Sequence of chain 1.A:
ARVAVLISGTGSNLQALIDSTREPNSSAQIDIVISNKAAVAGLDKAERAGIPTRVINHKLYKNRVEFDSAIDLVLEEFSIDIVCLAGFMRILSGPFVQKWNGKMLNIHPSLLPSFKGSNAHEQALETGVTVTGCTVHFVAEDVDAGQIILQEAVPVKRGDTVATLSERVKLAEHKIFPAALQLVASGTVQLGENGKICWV

Binding-site contacts:
Ligand atom O18 contacts residue GLY12 of chain 1.A at 2.9 Å (h-bond).
Ligand atom O16 contacts residue GLY12 of chain 1.A at 3.9 Å.
Ligand atom O17 contacts residue ASN14 of chain 1.A at 3.9 Å.
Ligand atom O16 contacts residue SER13 of chain 1.A at 3.5 Å (h-bond).
Ligand atom O4 contacts residue GLY88 of chain 1.A at 4.0 Å.
Ligand atom O22 contacts residue PRO110 of chain 1.A at 3.4 Å.
Ligand atom C21 contacts residue MET90 of chain 1.A at 3.9 Å (hydrophobic).
Ligand atom O17 contacts residue GLY12 of chain 1.A at 3.4 Å (h-bond).
Ligand atom O8 contacts residue PRO110 of chain 1.A at 3.1 Å.
Ligand atom O8 contacts residue ILE108 of chain 1.A at 4.0 Å.
Ligand atom N19 contacts residue MET90 of chain 1.A at 4.0 Å.
Ligand atom O18 contacts residue THR11 of chain 1.A at 3.5 Å (h-bond).
Ligand atom N24 contacts residue MET90 of chain 1.A at 3.9 Å.
Ligand atom C23 contacts residue V9A1 of chain 1.C at 3.5 Å.
Ligand atom O18 contacts residue SER13 of chain 1.A at 4.0 Å.
Ligand atom O12 contacts residue LYS171 of chain 1.A at 3.4 Å (salt-bridge).
Ligand atom O12 contacts residue ASN14 of chain 1.A at 4.0 Å.
Ligand atom O8 contacts residue HIS109 of chain 1.A at 4.0 Å.
Ligand atom O6 contacts residue LYS171 of chain 1.A at 3.6 Å.
Ligand atom C1 contacts residue GLU174 of chain 1.A at 3.1 Å.
Ligand atom P15 contacts residue LYS171 of chain 1.A at 4.0 Å.
Ligand atom C23 contacts residue MET90 of chain 1.A at 3.9 Å (hydrophobic).
Ligand atom N24 contacts residue V9A1 of chain 1.C at 3.2 Å.
Ligand atom O6 contacts residue GLU174 of chain 1.A at 3.0 Å (salt-bridge).
Ligand atom P15 contacts residue GLY12 of chain 1.A at 3.5 Å.
Ligand atom C1 contacts residue ASN14 of chain 1.A at 3.8 Å.
Ligand atom O17 contacts residue THR11 of chain 1.A at 3.7 Å.
Ligand atom N24 contacts residue HIS109 of chain 1.A at 3.6 Å.
Ligand atom C2 contacts residue GLU174 of chain 1.A at 3.6 Å.
Ligand atom O17 contacts residue SER13 of chain 1.A at 2.6 Å (h-bond).
Ligand atom C21 contacts residue PRO110 of chain 1.A at 3.6 Å (hydrophobic).
Ligand atom C3 contacts residue PRO110 of chain 1.A at 4.0 Å (hydrophobic).
Ligand atom P15 contacts residue SER13 of chain 1.A at 3.4 Å.
Ligand atom O8 contacts residue GLU174 of chain 1.A at 3.0 Å (salt-bridge).
Ligand atom C10 contacts residue GLY88 of chain 1.A at 3.6 Å.
Ligand atom O17 contacts residue LYS171 of chain 1.A at 3.2 Å (salt-bridge).
Ligand atom N24 contacts residue GLY118 of chain 1.A at 3.6 Å.
Ligand atom P15 contacts residue ASN14 of chain 1.A at 3.9 Å.
Ligand atom N19 contacts residue ILE108 of chain 1.A at 4.0 Å.
Ligand atom O16 contacts residue ASN14 of chain 1.A at 2.9 Å (h-bond).

The protein below binds the small molecule below.
Small molecule (SMILES): NCC(=O)N[C@@H]1O[C@H](COP(=O)([O-])[O-])[C@@H](O)[C@H]1O